Sequence of chain 2.A:
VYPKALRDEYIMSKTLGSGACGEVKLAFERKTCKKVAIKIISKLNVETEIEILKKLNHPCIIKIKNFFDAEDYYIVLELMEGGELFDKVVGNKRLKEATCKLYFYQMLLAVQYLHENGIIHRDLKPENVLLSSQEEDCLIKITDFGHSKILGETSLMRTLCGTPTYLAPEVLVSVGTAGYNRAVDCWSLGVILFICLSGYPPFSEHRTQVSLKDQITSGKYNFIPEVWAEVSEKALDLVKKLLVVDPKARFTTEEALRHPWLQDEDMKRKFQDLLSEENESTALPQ

Binding-site contacts:
Ligand atom CAY contacts residue GLU65 of chain 2.A at 3.6 Å.
Ligand atom CAX contacts residue ASP160 of chain 2.A at 3.8 Å.
Ligand atom NAC contacts residue GLU65 of chain 2.A at 3.8 Å.
Ligand atom CAL contacts residue LEU18 of chain 2.A at 3.9 Å (hydrophobic).
Ligand atom OBC contacts residue LEU93 of chain 2.A at 3.7 Å.
Ligand atom NAF contacts residue ILE43 of chain 2.A at 3.8 Å.
Ligand atom CAY contacts residue ASP160 of chain 2.A at 3.2 Å.
Ligand atom CBA contacts residue ILE80 of chain 2.A at 3.7 Å (hydrophobic).
Ligand atom CBA contacts residue LEU69 of chain 2.A at 3.6 Å (hydrophobic).
Ligand atom NAD contacts residue ASP160 of chain 2.A at 3.6 Å (salt-bridge).
Ligand atom CAK contacts residue MET96 of chain 2.A at 3.4 Å (hydrophobic).
Ligand atom CAP contacts residue LEU146 of chain 2.A at 3.6 Å (hydrophobic).
Ligand atom CAX contacts residue GLU65 of chain 2.A at 3.3 Å.
Ligand atom CAH contacts residue LEU18 of chain 2.A at 3.8 Å (hydrophobic).
Ligand atom CAX contacts residue THR159 of chain 2.A at 3.6 Å.
Ligand atom CAK contacts residue GLY99 of chain 2.A at 3.8 Å.
Ligand atom CAR contacts residue THR159 of chain 2.A at 3.6 Å.
Ligand atom CBA contacts residue GLU65 of chain 2.A at 3.4 Å.
Ligand atom NAC contacts residue ASP160 of chain 2.A at 3.7 Å.
Ligand atom CAZ contacts residue GLU65 of chain 2.A at 3.3 Å.
Ligand atom CAL contacts residue GLY99 of chain 2.A at 3.6 Å.
Ligand atom CAS contacts residue THR159 of chain 2.A at 3.2 Å.
Ligand atom CAW contacts residue ASP160 of chain 2.A at 3.8 Å.
Ligand atom NAF contacts residue GLY162 of chain 2.A at 3.7 Å.
Ligand atom CAG contacts residue GLY99 of chain 2.A at 3.8 Å.
Ligand atom CAW contacts residue THR159 of chain 2.A at 3.6 Å.
Ligand atom CAU contacts residue LYS41 of chain 2.A at 3.8 Å.
Ligand atom CAY contacts residue ILE43 of chain 2.A at 3.7 Å (hydrophobic).
Ligand atom CAT contacts residue THR159 of chain 2.A at 3.2 Å.
Ligand atom NAD contacts residue GLU65 of chain 2.A at 2.9 Å (salt-bridge).
Ligand atom CAO contacts residue GLU97 of chain 2.A at 3.1 Å.
Ligand atom CAX contacts residue ILE78 of chain 2.A at 3.9 Å (hydrophobic).
Ligand atom CAM contacts residue VAL26 of chain 2.A at 3.8 Å (hydrophobic).
Ligand atom NAF contacts residue ASP160 of chain 2.A at 3.5 Å (salt-bridge).
Ligand atom NAF contacts residue GLU65 of chain 2.A at 2.8 Å (salt-bridge).
Ligand atom NAE contacts residue ASP160 of chain 2.A at 3.5 Å (salt-bridge).
Ligand atom CAG contacts residue LEU18 of chain 2.A at 3.5 Å (hydrophobic).
Ligand atom NAB contacts residue VAL26 of chain 2.A at 3.6 Å.
Ligand atom OBC contacts residue LEU146 of chain 2.A at 3.5 Å.
Ligand atom CAU contacts residue THR159 of chain 2.A at 3.6 Å.

This small molecule binds to this protein.
Small molecule (SMILES): CCC/C(=N\NC(=N)N)c1ccc(NC(=O)c2cc3cc(OC)ccc3[nH]2)cc1